The protein below binds the small molecule below.
Small molecule (SMILES): CC(=O)N[C@@H]1[C@@H](O)[C@H](O)[C@@H](CO)O[C@H]1O

Sequence of chain 1.E:
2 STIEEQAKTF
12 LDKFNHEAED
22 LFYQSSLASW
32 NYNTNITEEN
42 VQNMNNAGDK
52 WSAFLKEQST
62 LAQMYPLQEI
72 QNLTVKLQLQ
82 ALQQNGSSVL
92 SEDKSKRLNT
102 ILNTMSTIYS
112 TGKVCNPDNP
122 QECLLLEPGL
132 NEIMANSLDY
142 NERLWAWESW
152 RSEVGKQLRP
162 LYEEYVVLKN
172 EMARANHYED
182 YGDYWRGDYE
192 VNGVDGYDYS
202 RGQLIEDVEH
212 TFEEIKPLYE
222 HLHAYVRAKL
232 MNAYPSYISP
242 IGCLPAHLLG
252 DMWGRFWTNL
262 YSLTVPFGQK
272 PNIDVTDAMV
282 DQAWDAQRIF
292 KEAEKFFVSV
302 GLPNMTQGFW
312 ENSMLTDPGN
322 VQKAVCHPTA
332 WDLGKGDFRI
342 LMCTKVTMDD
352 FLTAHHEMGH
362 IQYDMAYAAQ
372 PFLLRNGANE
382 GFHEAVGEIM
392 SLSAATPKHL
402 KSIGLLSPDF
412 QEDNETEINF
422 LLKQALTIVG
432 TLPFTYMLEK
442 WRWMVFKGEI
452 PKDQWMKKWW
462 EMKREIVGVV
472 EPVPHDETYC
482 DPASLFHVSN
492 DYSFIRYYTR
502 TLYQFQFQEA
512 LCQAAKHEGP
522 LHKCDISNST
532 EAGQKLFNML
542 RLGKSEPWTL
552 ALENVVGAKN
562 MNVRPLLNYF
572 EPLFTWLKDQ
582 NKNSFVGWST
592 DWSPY

Binding-site contacts:
Ligand atom O7 contacts residue ASN73 of chain 1.E at 3.6 Å.
Ligand atom C1 contacts residue THR75 of chain 1.E at 3.4 Å.
Ligand atom O5 contacts residue VAL76 of chain 1.E at 4.4 Å.
Ligand atom C5 contacts residue ASN73 of chain 1.E at 3.7 Å.
Ligand atom N2 contacts residue ASN73 of chain 1.E at 2.8 Å (h-bond).
Ligand atom C2 contacts residue ASN73 of chain 1.E at 2.5 Å.
Ligand atom C5 contacts residue THR75 of chain 1.E at 4.2 Å.
Ligand atom C6 contacts residue LYS9 of chain 1.E at 4.0 Å.
Ligand atom O5 contacts residue ASN73 of chain 1.E at 2.4 Å (h-bond).
Ligand atom C3 contacts residue ASN73 of chain 1.E at 3.8 Å.
Ligand atom C7 contacts residue ASN73 of chain 1.E at 3.3 Å.
Ligand atom C8 contacts residue ASN73 of chain 1.E at 3.6 Å.
Ligand atom O6 contacts residue LYS9 of chain 1.E at 3.5 Å.
Ligand atom O5 contacts residue THR75 of chain 1.E at 3.8 Å.
Ligand atom C1 contacts residue ASN73 of chain 1.E at 1.4 Å.
Ligand atom C4 contacts residue ASN73 of chain 1.E at 4.2 Å.